A protein and the small-molecule ligand that binds it are described below.
Small molecule (SMILES): CC(=O)N[C@H]1[C@H](O[C@H]2[C@H](O)[C@@H](NC(C)=O)CO[C@@H]2CO)O[C@H](CO)[C@@H](O)[C@@H]1O

Binding-site contacts:
Ligand atom C8 contacts residue ASN271 of chain 1.A at 4.4 Å.
Ligand atom C3 contacts residue ASN271 of chain 1.A at 3.8 Å.
Ligand atom C1 contacts residue ASN271 of chain 1.A at 1.4 Å.
Ligand atom C8 contacts residue VAL410 of chain 1.A at 3.9 Å (hydrophobic).
Ligand atom C4 contacts residue ASN271 of chain 1.A at 4.2 Å.
Ligand atom C7 contacts residue ASN271 of chain 1.A at 3.2 Å.
Ligand atom O7 contacts residue ASN271 of chain 1.A at 3.2 Å (h-bond).
Ligand atom O5 contacts residue ASN271 of chain 1.A at 2.4 Å (h-bond).
Ligand atom N2 contacts residue ASN271 of chain 1.A at 2.9 Å (h-bond).
Ligand atom O5 contacts residue ILE292 of chain 1.A at 4.1 Å.
Ligand atom C5 contacts residue ASN271 of chain 1.A at 3.7 Å.
Ligand atom C2 contacts residue ASN271 of chain 1.A at 2.5 Å.
Ligand atom C6 contacts residue ILE292 of chain 1.A at 3.7 Å (hydrophobic).

Sequence of chain 1.A:
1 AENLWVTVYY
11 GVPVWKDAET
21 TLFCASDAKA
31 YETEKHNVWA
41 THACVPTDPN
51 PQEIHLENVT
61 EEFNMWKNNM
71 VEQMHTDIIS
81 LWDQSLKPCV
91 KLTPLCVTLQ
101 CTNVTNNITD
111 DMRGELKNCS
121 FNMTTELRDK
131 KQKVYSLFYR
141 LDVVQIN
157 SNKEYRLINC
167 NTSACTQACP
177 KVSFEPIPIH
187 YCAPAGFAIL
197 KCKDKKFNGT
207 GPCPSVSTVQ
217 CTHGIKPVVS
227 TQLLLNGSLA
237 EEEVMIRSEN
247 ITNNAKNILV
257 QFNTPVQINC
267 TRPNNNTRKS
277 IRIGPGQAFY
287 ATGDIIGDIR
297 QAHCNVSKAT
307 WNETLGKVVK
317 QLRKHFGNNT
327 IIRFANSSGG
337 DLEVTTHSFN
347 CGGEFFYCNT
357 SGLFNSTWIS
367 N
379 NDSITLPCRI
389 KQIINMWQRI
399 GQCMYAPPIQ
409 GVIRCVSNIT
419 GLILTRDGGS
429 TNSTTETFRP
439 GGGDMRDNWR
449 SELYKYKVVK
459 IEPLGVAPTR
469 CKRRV